Sequence of chain 1.D:
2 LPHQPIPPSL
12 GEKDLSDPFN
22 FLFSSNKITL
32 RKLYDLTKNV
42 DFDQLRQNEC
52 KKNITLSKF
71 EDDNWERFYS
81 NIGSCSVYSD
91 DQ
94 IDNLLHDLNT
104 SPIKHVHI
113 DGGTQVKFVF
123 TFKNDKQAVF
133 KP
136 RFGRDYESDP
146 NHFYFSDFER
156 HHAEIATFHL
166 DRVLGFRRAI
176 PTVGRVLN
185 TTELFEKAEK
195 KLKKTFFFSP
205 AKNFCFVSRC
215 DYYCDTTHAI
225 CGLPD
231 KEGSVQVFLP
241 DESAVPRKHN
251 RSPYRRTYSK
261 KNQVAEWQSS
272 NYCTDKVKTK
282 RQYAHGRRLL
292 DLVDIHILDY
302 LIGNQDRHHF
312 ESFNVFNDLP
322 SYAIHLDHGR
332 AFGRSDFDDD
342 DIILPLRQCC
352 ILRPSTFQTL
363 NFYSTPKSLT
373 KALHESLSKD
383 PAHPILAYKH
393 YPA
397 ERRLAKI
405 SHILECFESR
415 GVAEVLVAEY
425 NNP

This protein binds this small molecule.
Small molecule (SMILES): CC(=O)N[C@H]1[C@H](O[C@H]2[C@H](O)[C@@H](NC(C)=O)CO[C@@H]2CO)O[C@H](CO)[C@@H](O[C@@H]2O[C@H](CO)[C@@H](O)[C@H](O)[C@@H]2O)[C@@H]1O

Binding-site contacts:
Ligand atom C4 contacts residue SER89 of chain 1.D at 3.6 Å.
Ligand atom O3 contacts residue SER89 of chain 1.D at 3.9 Å.
Ligand atom N2 contacts residue ASN54 of chain 1.D at 3.1 Å (h-bond).
Ligand atom C2 contacts residue SER89 of chain 1.D at 3.1 Å.
Ligand atom O5 contacts residue SER89 of chain 1.D at 3.9 Å.
Ligand atom O3 contacts residue ASP90 of chain 1.D at 4.0 Å.
Ligand atom O6 contacts residue SER89 of chain 1.D at 4.0 Å.
Ligand atom C6 contacts residue SER89 of chain 1.D at 4.3 Å.
Ligand atom C4 contacts residue ASN54 of chain 1.D at 4.2 Å.
Ligand atom C3 contacts residue SER89 of chain 1.D at 3.6 Å.
Ligand atom C5 contacts residue ASN54 of chain 1.D at 3.5 Å.
Ligand atom C1 contacts residue SER89 of chain 1.D at 3.8 Å.
Ligand atom O7 contacts residue SER89 of chain 1.D at 2.9 Å (h-bond).
Ligand atom O4 contacts residue SER89 of chain 1.D at 3.8 Å.
Ligand atom O5 contacts residue ASN54 of chain 1.D at 2.3 Å (h-bond).
Ligand atom C1 contacts residue ASN54 of chain 1.D at 1.4 Å.
Ligand atom C7 contacts residue SER89 of chain 1.D at 3.7 Å.
Ligand atom C7 contacts residue ASN54 of chain 1.D at 4.1 Å.
Ligand atom N2 contacts residue SER89 of chain 1.D at 3.9 Å.
Ligand atom C5 contacts residue SER89 of chain 1.D at 3.6 Å.
Ligand atom O7 contacts residue ASP90 of chain 1.D at 3.7 Å.
Ligand atom C2 contacts residue ASN54 of chain 1.D at 2.7 Å.
Ligand atom C3 contacts residue ASN54 of chain 1.D at 3.9 Å.